Sequence of chain 2.D:
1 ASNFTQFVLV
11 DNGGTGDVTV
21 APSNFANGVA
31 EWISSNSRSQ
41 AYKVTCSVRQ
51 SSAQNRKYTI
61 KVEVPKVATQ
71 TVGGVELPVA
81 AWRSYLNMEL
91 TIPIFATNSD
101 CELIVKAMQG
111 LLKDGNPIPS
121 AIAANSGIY

The protein below binds the small molecule below.
Small molecule (SMILES): Nc1ccn([C@@H]2O[C@H](CO[P](=O)(O)O[C@H]3[C@@H](O)[C@H](n4ccc(N)nc4=O)O[C@@H]3CO[P](=O)(O)O[C@H]3[C@@H](O)[C@H](n4cnc5c(N)ncnc54)O[C@@H]3CO[P](=O)(O)O[C@H]3[C@@H](O)[C@H](n4ccc(N)nc4=O)O[C@@H]3CO[P](=O)(O)O[C@H]3[C@@H](O)[C@H](n4ccc(=O)[nH]c4=O)O[C@@H]3CO[P](=O)(O)O[C@H]3[C@@H](O)[C@H](n4cnc5c(N)ncnc54)O[C@@H]3CO[P](=O)(O)O[C@H]3[C@@H](O)[C@H](n4cnc5c(=O)nc(N)[nH]c54)O[C@@H]3CO[P](=O)(O)O[C@H]3[C@@H](O)[C@H](n4cnc5c(=O)nc(N)[nH]c54)O[C@@H]3CO)[C@@H](O)[C@H]2O)c(=O)n1

Binding-site contacts:
Ligand atom N1 contacts residue TYR85 of chain 3.C at 3.6 Å.
Ligand atom P contacts residue ARG49 of chain 2.D at 2.9 Å.
Ligand atom OP1 contacts residue ARG49 of chain 2.D at 2.5 Å (salt-bridge).
Ligand atom C5 contacts residue THR45 of chain 3.C at 3.3 Å.
Ligand atom C6 contacts residue THR45 of chain 3.C at 3.5 Å.
Ligand atom C5' contacts residue SER51 of chain 2.D at 3.5 Å.
Ligand atom OP2 contacts residue LYS43 of chain 3.C at 3.2 Å (salt-bridge).
Ligand atom C2 contacts residue SER47 of chain 3.C at 3.0 Å.
Ligand atom OP1 contacts residue SER51 of chain 2.D at 2.7 Å (h-bond).
Ligand atom P contacts residue TYR85 of chain 3.C at 3.5 Å.
Ligand atom C3' contacts residue TYR85 of chain 3.C at 3.3 Å (hydrophobic).
Ligand atom OP2 contacts residue LYS57 of chain 2.D at 2.7 Å (salt-bridge).
Ligand atom OP1 contacts residue SER52 of chain 2.D at 3.0 Å.
Ligand atom O2' contacts residue GLU63 of chain 3.C at 3.0 Å (salt-bridge).
Ligand atom OP2 contacts residue TYR85 of chain 3.C at 2.5 Å (h-bond).
Ligand atom N1 contacts residue SER47 of chain 3.C at 2.7 Å (h-bond).
Ligand atom OP1 contacts residue SER51 of chain 2.D at 3.3 Å.
Ligand atom P contacts residue SER51 of chain 2.D at 3.4 Å.
Ligand atom OP2 contacts residue LYS57 of chain 2.D at 3.4 Å.
Ligand atom O4' contacts residue LYS61 of chain 3.C at 3.1 Å (salt-bridge).
Ligand atom O3' contacts residue TYR85 of chain 3.C at 3.6 Å.
Ligand atom O2 contacts residue ASN87 of chain 3.C at 3.2 Å (h-bond).
Ligand atom C4' contacts residue TYR85 of chain 3.C at 3.3 Å (hydrophobic).
Ligand atom C5 contacts residue TYR85 of chain 3.C at 3.5 Å (hydrophobic).
Ligand atom C6 contacts residue TYR85 of chain 3.C at 3.5 Å (hydrophobic).
Ligand atom N6 contacts residue CYS46 of chain 3.C at 3.4 Å (h-bond).
Ligand atom O2' contacts residue TYR85 of chain 3.C at 3.5 Å.
Ligand atom OP2 contacts residue SER51 of chain 2.D at 3.2 Å (h-bond).
Ligand atom N7 contacts residue THR45 of chain 3.C at 2.6 Å (h-bond).
Ligand atom C2' contacts residue GLU63 of chain 3.C at 3.5 Å.
Ligand atom OP2 contacts residue ARG49 of chain 2.D at 2.4 Å (salt-bridge).
Ligand atom OP1 contacts residue ASN55 of chain 2.D at 3.3 Å (h-bond).
Ligand atom OP2 contacts residue ASN55 of chain 2.D at 3.2 Å (h-bond).
Ligand atom C4 contacts residue TYR85 of chain 3.C at 3.5 Å (hydrophobic).
Ligand atom O3' contacts residue SER51 of chain 2.D at 3.5 Å (h-bond).
Ligand atom C5' contacts residue TYR85 of chain 3.C at 3.1 Å (hydrophobic).
Ligand atom N6 contacts residue THR45 of chain 3.C at 2.9 Å (h-bond).
Ligand atom N1 contacts residue THR59 of chain 3.C at 3.6 Å.
Ligand atom N6 contacts residue THR59 of chain 3.C at 2.9 Å (h-bond).
Ligand atom C2' contacts residue TYR85 of chain 3.C at 3.4 Å (hydrophobic).

Sequence of chain 3.C:
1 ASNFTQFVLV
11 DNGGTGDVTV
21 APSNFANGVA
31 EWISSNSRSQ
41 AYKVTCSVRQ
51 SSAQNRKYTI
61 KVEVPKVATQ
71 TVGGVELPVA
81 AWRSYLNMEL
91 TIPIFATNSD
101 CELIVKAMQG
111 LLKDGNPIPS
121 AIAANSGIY